The protein below binds the small molecule below.
Small molecule (SMILES): COC1=C(OC)C(=O)C(C/C=C(\C)CC/C=C(\C)CC/C=C(\C)CC/C=C(\C)CC/C=C(\C)CC/C=C(\C)CC/C=C(\C)CC/C=C(\C)CC/C=C(\C)CCC=C(C)C)=C(C)C1=O

Sequence of chain 1.GA:
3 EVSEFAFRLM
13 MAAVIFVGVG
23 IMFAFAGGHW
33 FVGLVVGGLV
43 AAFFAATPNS

Sequence of chain 1.B:
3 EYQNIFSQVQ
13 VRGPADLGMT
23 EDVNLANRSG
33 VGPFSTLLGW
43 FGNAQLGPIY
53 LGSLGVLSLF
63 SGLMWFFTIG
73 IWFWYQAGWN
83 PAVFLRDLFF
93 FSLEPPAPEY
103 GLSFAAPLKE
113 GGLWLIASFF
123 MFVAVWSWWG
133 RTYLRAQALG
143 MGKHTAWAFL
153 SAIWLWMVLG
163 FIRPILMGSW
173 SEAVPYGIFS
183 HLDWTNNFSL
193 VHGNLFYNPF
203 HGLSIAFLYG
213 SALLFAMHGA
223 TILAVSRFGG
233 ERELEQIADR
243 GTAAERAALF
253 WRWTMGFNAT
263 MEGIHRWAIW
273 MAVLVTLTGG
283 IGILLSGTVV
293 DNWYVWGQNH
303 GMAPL

Binding-site contacts:
Ligand atom O2 contacts residue PHE7 of chain 1.GA at 4.0 Å.
Ligand atom C27 contacts residue LEU11 of chain 1.GA at 4.1 Å (hydrophobic).
Ligand atom C20 contacts residue PHE18 of chain 1.GA at 4.1 Å (hydrophobic).
Ligand atom C30 contacts residue MET12 of chain 1.GA at 3.5 Å (hydrophobic).
Ligand atom C6 contacts residue PHE7 of chain 1.GA at 4.0 Å (hydrophobic).
Ligand atom C2 contacts residue PHE7 of chain 1.GA at 4.1 Å (hydrophobic).
Ligand atom C23 contacts residue LEU11 of chain 1.GA at 3.6 Å (hydrophobic).
Ligand atom C5 contacts residue PHE7 of chain 1.GA at 3.9 Å (hydrophobic).
Ligand atom C4 contacts residue PHE7 of chain 1.GA at 4.0 Å (hydrophobic).
Ligand atom C1M contacts residue TRP42 of chain 1.B at 4.1 Å (hydrophobic).
Ligand atom O4 contacts residue PRO50 of chain 1.GA at 3.7 Å.
Ligand atom C1M contacts residue PHE8 of chain 1.B at 3.9 Å (hydrophobic).
Ligand atom O3 contacts residue TRP42 of chain 1.B at 3.8 Å.
Ligand atom C1 contacts residue PHE7 of chain 1.GA at 3.9 Å (hydrophobic).
Ligand atom C23 contacts residue ALA15 of chain 1.GA at 3.9 Å (hydrophobic).
Ligand atom C4M contacts residue PRO50 of chain 1.GA at 3.8 Å (hydrophobic).
Ligand atom C12 contacts residue ALA47 of chain 1.GA at 4.0 Å (hydrophobic).
Ligand atom C6 contacts residue TRP42 of chain 1.B at 3.8 Å (hydrophobic).
Ligand atom C30 contacts residue ALA8 of chain 1.GA at 3.3 Å (hydrophobic).
Ligand atom C10 contacts residue ALA48 of chain 1.GA at 3.6 Å (hydrophobic).
Ligand atom C21 contacts residue ALA15 of chain 1.GA at 3.9 Å (hydrophobic).
Ligand atom C5 contacts residue TRP42 of chain 1.B at 3.7 Å (hydrophobic).
Ligand atom C31 contacts residue LEU11 of chain 1.GA at 4.0 Å (hydrophobic).
Ligand atom C7 contacts residue TRP42 of chain 1.B at 3.5 Å (hydrophobic).
Ligand atom C29 contacts residue LEU11 of chain 1.GA at 3.9 Å (hydrophobic).
Ligand atom C3 contacts residue TRP42 of chain 1.B at 4.0 Å (hydrophobic).
Ligand atom C1 contacts residue TRP42 of chain 1.B at 4.0 Å (hydrophobic).
Ligand atom O4 contacts residue PHE7 of chain 1.GA at 3.8 Å.
Ligand atom C13 contacts residue ALA47 of chain 1.GA at 4.2 Å (hydrophobic).
Ligand atom C4M contacts residue TRP42 of chain 1.B at 3.7 Å (hydrophobic).
Ligand atom O2 contacts residue PHE8 of chain 1.B at 4.0 Å.
Ligand atom C21 contacts residue LEU11 of chain 1.GA at 4.2 Å (hydrophobic).
Ligand atom C2 contacts residue TRP42 of chain 1.B at 4.0 Å (hydrophobic).
Ligand atom C10 contacts residue PHE7 of chain 1.GA at 3.6 Å (hydrophobic).
Ligand atom C20 contacts residue ALA43 of chain 1.GA at 3.6 Å (hydrophobic).
Ligand atom C3M contacts residue PHE7 of chain 1.GA at 3.9 Å (hydrophobic).
Ligand atom C30 contacts residue LEU11 of chain 1.GA at 3.7 Å (hydrophobic).
Ligand atom C10 contacts residue ALA47 of chain 1.GA at 3.3 Å (hydrophobic).
Ligand atom O5 contacts residue TRP42 of chain 1.B at 3.6 Å (h-bond).
Ligand atom C4 contacts residue TRP42 of chain 1.B at 3.8 Å (hydrophobic).